A protein and the small-molecule ligand that binds it are described below.
Small molecule (SMILES): CC(=O)N[C@H]1[C@H](O[C@H]2[C@H](O)[C@@H](NC(C)=O)CO[C@@H]2CO)O[C@H](CO)[C@@H](O)[C@@H]1O

Sequence of chain 1.C:
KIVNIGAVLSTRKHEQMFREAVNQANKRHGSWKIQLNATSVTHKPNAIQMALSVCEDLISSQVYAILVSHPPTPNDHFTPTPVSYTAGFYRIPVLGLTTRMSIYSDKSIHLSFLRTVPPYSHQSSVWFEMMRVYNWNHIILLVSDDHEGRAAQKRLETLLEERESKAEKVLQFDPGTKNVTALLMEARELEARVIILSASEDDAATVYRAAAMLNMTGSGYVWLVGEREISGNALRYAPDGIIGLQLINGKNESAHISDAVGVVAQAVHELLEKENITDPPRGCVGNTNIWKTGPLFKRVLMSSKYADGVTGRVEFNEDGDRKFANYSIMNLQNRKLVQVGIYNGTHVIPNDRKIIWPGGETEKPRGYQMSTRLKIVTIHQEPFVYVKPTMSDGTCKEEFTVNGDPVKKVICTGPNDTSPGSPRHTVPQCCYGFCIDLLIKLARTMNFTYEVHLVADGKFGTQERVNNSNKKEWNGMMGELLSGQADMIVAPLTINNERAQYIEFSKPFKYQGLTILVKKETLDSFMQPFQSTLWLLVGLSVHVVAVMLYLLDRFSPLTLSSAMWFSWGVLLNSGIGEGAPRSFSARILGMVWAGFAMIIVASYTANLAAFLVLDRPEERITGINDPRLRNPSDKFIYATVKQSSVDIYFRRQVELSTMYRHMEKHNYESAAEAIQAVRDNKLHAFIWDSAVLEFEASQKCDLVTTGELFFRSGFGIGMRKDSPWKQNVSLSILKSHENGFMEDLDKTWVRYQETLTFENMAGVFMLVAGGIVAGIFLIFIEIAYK

Binding-site contacts:
Ligand atom O7 contacts residue ASN771 of chain 1.C at 2.9 Å (h-bond).
Ligand atom C3 contacts residue ASN771 of chain 1.C at 3.8 Å.
Ligand atom O7 contacts residue PRO767 of chain 1.C at 3.3 Å (h-bond).
Ligand atom C1 contacts residue ASN771 of chain 1.C at 1.4 Å.
Ligand atom C8 contacts residue TRP768 of chain 1.C at 4.4 Å (hydrophobic).
Ligand atom C7 contacts residue ASN771 of chain 1.C at 3.2 Å.
Ligand atom N2 contacts residue PRO767 of chain 1.C at 4.4 Å.
Ligand atom C7 contacts residue PRO767 of chain 1.C at 4.0 Å (hydrophobic).
Ligand atom C5 contacts residue ASN771 of chain 1.C at 3.6 Å.
Ligand atom C2 contacts residue ASN771 of chain 1.C at 2.5 Å.
Ligand atom N2 contacts residue ASN771 of chain 1.C at 2.9 Å (h-bond).
Ligand atom O5 contacts residue ASN771 of chain 1.C at 2.4 Å (h-bond).
Ligand atom O7 contacts residue TRP768 of chain 1.C at 3.9 Å.
Ligand atom C4 contacts residue ASN771 of chain 1.C at 4.3 Å.